Binding-site contacts:
Ligand atom O5 contacts residue PHE260 of chain 1.A at 3.2 Å.
Ligand atom O1 contacts residue ASP210 of chain 1.A at 3.2 Å (salt-bridge).
Ligand atom C2 contacts residue ASP210 of chain 1.A at 3.7 Å.
Ligand atom OP1 contacts residue LYS254 of chain 1.A at 3.3 Å.
Ligand atom O4 contacts residue PHE260 of chain 1.A at 3.5 Å.
Ligand atom OP2 contacts residue ASP210 of chain 1.A at 2.9 Å (salt-bridge).
Ligand atom O4 contacts residue TYR73 of chain 1.A at 3.3 Å.
Ligand atom C8 contacts residue GLN211 of chain 1.A at 3.6 Å.
Ligand atom OP3 contacts residue GLY163 of chain 1.A at 3.2 Å.
Ligand atom C6 contacts residue HIS70 of chain 1.A at 3.7 Å.
Ligand atom O6 contacts residue HIS70 of chain 1.A at 2.9 Å (h-bond).
Ligand atom C6 contacts residue ALA422 of chain 1.A at 3.8 Å (hydrophobic).
Ligand atom O6 contacts residue MET209 of chain 1.A at 3.7 Å.
Ligand atom P1 contacts residue ASP210 of chain 1.A at 3.5 Å.
Ligand atom OP2 contacts residue SER165 of chain 1.A at 2.7 Å (h-bond).
Ligand atom C3 contacts residue ASP72 of chain 1.A at 3.4 Å.
Ligand atom OP1 contacts residue MG1 of chain 1.C at 2.2 Å.
Ligand atom OP1 contacts residue ADP1 of chain 1.F at 3.4 Å (h-bond).
Ligand atom P1 contacts residue ARG63 of chain 1.A at 3.6 Å.
Ligand atom O3 contacts residue GLY207 of chain 1.A at 3.2 Å (h-bond).
Ligand atom OP3 contacts residue ALA422 of chain 1.A at 2.8 Å (h-bond).
Ligand atom C6 contacts residue GLU69 of chain 1.A at 3.4 Å.
Ligand atom C6 contacts residue GLY421 of chain 1.A at 3.7 Å.
Ligand atom C8 contacts residue SER168 of chain 1.A at 3.5 Å.
Ligand atom OP3 contacts residue ADP1 of chain 1.F at 3.6 Å.
Ligand atom N2 contacts residue ASP210 of chain 1.A at 2.9 Å (salt-bridge).
Ligand atom O6 contacts residue GLU69 of chain 1.A at 2.6 Å (salt-bridge).
Ligand atom OP2 contacts residue GLY163 of chain 1.A at 3.8 Å.
Ligand atom O3 contacts residue ASP72 of chain 1.A at 2.5 Å (salt-bridge).
Ligand atom O5 contacts residue ALA422 of chain 1.A at 3.5 Å.
Ligand atom O7 contacts residue GLY206 of chain 1.A at 3.3 Å.
Ligand atom OP2 contacts residue ARG63 of chain 1.A at 2.7 Å (salt-bridge).
Ligand atom C4 contacts residue ASP72 of chain 1.A at 3.4 Å.
Ligand atom P1 contacts residue MG1 of chain 1.C at 3.6 Å.
Ligand atom O1 contacts residue ARG63 of chain 1.A at 3.4 Å (salt-bridge).
Ligand atom C8 contacts residue GLU199 of chain 1.A at 3.5 Å.
Ligand atom C1 contacts residue PHE260 of chain 1.A at 3.6 Å (hydrophobic).
Ligand atom C4 contacts residue MET209 of chain 1.A at 3.7 Å (hydrophobic).
Ligand atom OP3 contacts residue GLY421 of chain 1.A at 3.4 Å.
Ligand atom O4 contacts residue ASP72 of chain 1.A at 2.8 Å (salt-bridge).

Sequence of chain 1.A:
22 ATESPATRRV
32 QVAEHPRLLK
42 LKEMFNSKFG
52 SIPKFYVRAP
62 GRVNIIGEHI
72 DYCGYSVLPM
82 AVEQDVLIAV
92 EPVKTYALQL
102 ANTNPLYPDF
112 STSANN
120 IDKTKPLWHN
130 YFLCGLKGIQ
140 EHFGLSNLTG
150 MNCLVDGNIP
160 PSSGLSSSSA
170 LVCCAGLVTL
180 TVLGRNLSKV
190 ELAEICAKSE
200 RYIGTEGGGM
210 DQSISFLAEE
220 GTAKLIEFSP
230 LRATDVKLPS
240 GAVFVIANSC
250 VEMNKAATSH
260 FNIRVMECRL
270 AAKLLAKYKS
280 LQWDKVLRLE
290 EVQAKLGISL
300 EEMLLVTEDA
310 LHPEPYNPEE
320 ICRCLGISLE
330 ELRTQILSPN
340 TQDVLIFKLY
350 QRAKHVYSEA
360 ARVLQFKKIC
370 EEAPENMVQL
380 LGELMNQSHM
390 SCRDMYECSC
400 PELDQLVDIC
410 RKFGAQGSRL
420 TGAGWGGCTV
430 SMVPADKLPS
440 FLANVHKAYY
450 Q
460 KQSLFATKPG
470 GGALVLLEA

The protein below binds the small molecule below.
Small molecule (SMILES): CC(=O)N[C@H]1[C@@H](OP(=O)(O)O)O[C@H](CO)[C@H](O)[C@@H]1O